Binding-site contacts:
Ligand atom C2 contacts residue VAL181 of chain 1.E at 3.9 Å (hydrophobic).
Ligand atom N7 contacts residue VAL181 of chain 1.E at 4.0 Å.
Ligand atom C2 contacts residue PHE162 of chain 1.E at 3.6 Å (hydrophobic).
Ligand atom N1 contacts residue PHE162 of chain 1.E at 3.8 Å.
Ligand atom C2 contacts residue GLU182 of chain 1.E at 4.0 Å.
Ligand atom C6 contacts residue PHE162 of chain 1.E at 4.0 Å (hydrophobic).
Ligand atom O5' contacts residue PHE162 of chain 1.E at 3.5 Å.
Ligand atom C2' contacts residue MET183 of chain 1.E at 3.9 Å (hydrophobic).
Ligand atom C8 contacts residue CYS94 of chain 1.E at 3.7 Å (hydrophobic).
Ligand atom N7 contacts residue GLY95 of chain 1.E at 3.6 Å.
Ligand atom N6 contacts residue GLY95 of chain 1.E at 3.7 Å.
Ligand atom O3' contacts residue MET67 of chain 1.E at 3.5 Å.
Ligand atom C5 contacts residue GLY95 of chain 1.E at 4.0 Å.
Ligand atom N9 contacts residue SER93 of chain 1.E at 3.5 Å (h-bond).
Ligand atom N6 contacts residue ILE209 of chain 1.E at 3.9 Å.
Ligand atom O2' contacts residue ARG90 of chain 1.E at 2.9 Å (salt-bridge).
Ligand atom O4' contacts residue ARG46 of chain 1.C at 3.5 Å (salt-bridge).
Ligand atom C5' contacts residue PHE162 of chain 1.E at 3.6 Å (hydrophobic).
Ligand atom O5' contacts residue HIS7 of chain 1.C at 2.7 Å (h-bond).
Ligand atom C5' contacts residue HIS7 of chain 1.C at 3.5 Å.
Ligand atom O4' contacts residue SER93 of chain 1.E at 3.9 Å.
Ligand atom C1' contacts residue SER93 of chain 1.E at 3.5 Å.
Ligand atom C2 contacts residue MET183 of chain 1.E at 3.6 Å (hydrophobic).
Ligand atom C4 contacts residue VAL181 of chain 1.E at 3.7 Å (hydrophobic).
Ligand atom N3 contacts residue GLU182 of chain 1.E at 3.6 Å.
Ligand atom N3 contacts residue VAL181 of chain 1.E at 4.0 Å.
Ligand atom O2' contacts residue GLU184 of chain 1.E at 2.6 Å (salt-bridge).
Ligand atom C3' contacts residue GLU184 of chain 1.E at 3.6 Å.
Ligand atom C5 contacts residue VAL181 of chain 1.E at 3.5 Å (hydrophobic).
Ligand atom C8 contacts residue SER93 of chain 1.E at 3.3 Å.
Ligand atom N7 contacts residue CYS94 of chain 1.E at 3.6 Å.
Ligand atom C6 contacts residue VAL181 of chain 1.E at 3.5 Å (hydrophobic).
Ligand atom N1 contacts residue VAL181 of chain 1.E at 3.8 Å.
Ligand atom C2' contacts residue GLU184 of chain 1.E at 3.5 Å.
Ligand atom O3' contacts residue GLU184 of chain 1.E at 2.6 Å (salt-bridge).
Ligand atom O2' contacts residue GLU182 of chain 1.E at 4.0 Å.
Ligand atom C4' contacts residue ARG46 of chain 1.C at 3.6 Å.
Ligand atom N3 contacts residue MET183 of chain 1.E at 3.5 Å.
Ligand atom C3' contacts residue MET183 of chain 1.E at 3.9 Å (hydrophobic).
Ligand atom C4 contacts residue GLU182 of chain 1.E at 4.0 Å.

Sequence of chain 1.E:
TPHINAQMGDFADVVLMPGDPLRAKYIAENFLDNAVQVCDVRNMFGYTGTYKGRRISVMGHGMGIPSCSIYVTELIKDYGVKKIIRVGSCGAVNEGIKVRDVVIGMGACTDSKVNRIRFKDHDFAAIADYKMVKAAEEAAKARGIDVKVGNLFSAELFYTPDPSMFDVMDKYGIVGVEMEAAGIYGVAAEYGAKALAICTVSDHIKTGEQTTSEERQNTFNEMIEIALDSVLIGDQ

A small-molecule ligand and the protein it binds are described below.
Small molecule (SMILES): Nc1ncnc2c1ncn2[C@@H]1O[C@H](CO)[C@@H](O)[C@H]1O

Sequence of chain 1.C:
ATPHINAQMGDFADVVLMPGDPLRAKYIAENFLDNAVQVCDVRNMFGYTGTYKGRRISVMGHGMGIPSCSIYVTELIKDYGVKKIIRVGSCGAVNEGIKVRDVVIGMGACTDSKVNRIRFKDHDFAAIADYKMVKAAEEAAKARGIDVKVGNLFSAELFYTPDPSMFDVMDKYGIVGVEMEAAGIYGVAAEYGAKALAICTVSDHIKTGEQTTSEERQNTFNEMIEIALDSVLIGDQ